Sequence of chain 6.D:
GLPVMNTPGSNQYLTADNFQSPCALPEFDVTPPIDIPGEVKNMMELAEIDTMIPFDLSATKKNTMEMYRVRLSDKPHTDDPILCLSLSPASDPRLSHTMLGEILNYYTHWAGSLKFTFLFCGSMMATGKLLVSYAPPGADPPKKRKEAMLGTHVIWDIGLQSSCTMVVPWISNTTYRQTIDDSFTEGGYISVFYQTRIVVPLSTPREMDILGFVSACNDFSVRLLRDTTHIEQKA

Sequence of chain 6.B:
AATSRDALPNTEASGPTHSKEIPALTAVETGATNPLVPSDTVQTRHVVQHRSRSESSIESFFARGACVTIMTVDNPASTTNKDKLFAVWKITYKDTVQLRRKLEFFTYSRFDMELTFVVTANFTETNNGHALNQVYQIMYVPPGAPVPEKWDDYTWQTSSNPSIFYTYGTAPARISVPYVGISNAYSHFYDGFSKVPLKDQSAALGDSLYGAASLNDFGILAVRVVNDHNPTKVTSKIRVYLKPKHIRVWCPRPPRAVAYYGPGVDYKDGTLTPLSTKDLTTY

Binding-site contacts:
Ligand atom O23 contacts residue TYR112 of chain 6.B at 3.5 Å.
Ligand atom C18 contacts residue TYR112 of chain 6.B at 3.7 Å (hydrophobic).
Ligand atom C25 contacts residue SER206 of chain 6.B at 3.8 Å.
Ligand atom C8 contacts residue VAL199 of chain 6.B at 3.7 Å (hydrophobic).
Ligand atom C11 contacts residue ILE110 of chain 6.B at 3.6 Å (hydrophobic).
Ligand atom C21 contacts residue TYR112 of chain 6.B at 3.3 Å (hydrophobic).
Ligand atom N3 contacts residue TYR159 of chain 6.B at 3.9 Å.
Ligand atom C13 contacts residue MET132 of chain 6.B at 3.8 Å (hydrophobic).
Ligand atom C13 contacts residue VAL199 of chain 6.B at 3.7 Å (hydrophobic).
Ligand atom N3 contacts residue LEU240 of chain 6.B at 3.5 Å.
Ligand atom C5 contacts residue VAL196 of chain 6.B at 3.8 Å (hydrophobic).
Ligand atom C17 contacts residue TYR112 of chain 6.B at 3.8 Å (hydrophobic).
Ligand atom O22 contacts residue TYR205 of chain 6.B at 3.8 Å.
Ligand atom C25 contacts residue ASP236 of chain 6.B at 3.5 Å.
Ligand atom C10 contacts residue MET132 of chain 6.B at 3.3 Å (hydrophobic).
Ligand atom N3 contacts residue ILE194 of chain 6.B at 3.6 Å.
Ligand atom C10 contacts residue ILE110 of chain 6.B at 3.5 Å (hydrophobic).
Ligand atom C3 contacts residue TYR159 of chain 6.B at 3.6 Å (hydrophobic).
Ligand atom C7 contacts residue TYR159 of chain 6.B at 3.7 Å (hydrophobic).
Ligand atom C3 contacts residue ALA24 of chain 6.D at 3.5 Å (hydrophobic).
Ligand atom N4 contacts residue LEU134 of chain 6.B at 3.7 Å.
Ligand atom C4 contacts residue TYR159 of chain 6.B at 3.5 Å (hydrophobic).
Ligand atom N6 contacts residue VAL196 of chain 6.B at 3.9 Å.
Ligand atom C1 contacts residue PRO181 of chain 6.B at 3.7 Å (hydrophobic).
Ligand atom C17 contacts residue PHE237 of chain 6.B at 3.7 Å (hydrophobic).
Ligand atom C7 contacts residue VAL196 of chain 6.B at 3.6 Å (hydrophobic).
Ligand atom O23 contacts residue PHE237 of chain 6.B at 3.8 Å.
Ligand atom C4 contacts residue VAL196 of chain 6.B at 3.9 Å (hydrophobic).
Ligand atom O22 contacts residue TYR112 of chain 6.B at 3.5 Å.
Ligand atom C2 contacts residue ILE194 of chain 6.B at 3.5 Å (hydrophobic).
Ligand atom C21 contacts residue PHE237 of chain 6.B at 3.7 Å (hydrophobic).
Ligand atom C18 contacts residue PHE237 of chain 6.B at 3.6 Å (hydrophobic).
Ligand atom C11 contacts residue LEU134 of chain 6.B at 3.8 Å (hydrophobic).
Ligand atom C20 contacts residue TYR205 of chain 6.B at 3.5 Å (hydrophobic).
Ligand atom O14 contacts residue MET132 of chain 6.B at 3.4 Å.
Ligand atom N4 contacts residue LEU240 of chain 6.B at 3.6 Å.
Ligand atom C12 contacts residue PHE237 of chain 6.B at 3.5 Å (hydrophobic).
Ligand atom C8 contacts residue VAL196 of chain 6.B at 3.6 Å (hydrophobic).
Ligand atom C2 contacts residue TYR159 of chain 6.B at 3.5 Å (hydrophobic).
Ligand atom C19 contacts residue TYR205 of chain 6.B at 3.7 Å (hydrophobic).

The protein below binds the small molecule below.
Small molecule (SMILES): CCOC(=O)c1ccc(OCCC2CCN(c3ccc(C)nn3)CC2)cc1